Sequence of chain 1.Q:
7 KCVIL

This protein binds this small molecule.
Small molecule (SMILES): CC(C)=CCC/C(C)=C/CC/C(C)=C/CCN(C)CCO[P](=O)(O)OP(=O)(O)O

Sequence of chain 1.J:
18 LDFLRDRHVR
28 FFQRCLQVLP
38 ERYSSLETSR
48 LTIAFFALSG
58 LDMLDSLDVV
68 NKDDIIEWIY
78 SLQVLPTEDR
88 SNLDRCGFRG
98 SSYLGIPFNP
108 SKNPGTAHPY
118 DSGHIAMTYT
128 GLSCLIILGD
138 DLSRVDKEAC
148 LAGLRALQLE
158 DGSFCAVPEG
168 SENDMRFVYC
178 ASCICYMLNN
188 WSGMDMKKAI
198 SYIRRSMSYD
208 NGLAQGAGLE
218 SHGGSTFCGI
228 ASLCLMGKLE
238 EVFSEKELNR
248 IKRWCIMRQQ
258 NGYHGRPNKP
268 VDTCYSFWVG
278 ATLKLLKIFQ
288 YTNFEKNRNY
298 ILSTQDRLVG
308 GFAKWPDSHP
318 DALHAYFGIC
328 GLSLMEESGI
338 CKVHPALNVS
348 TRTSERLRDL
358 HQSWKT

Sequence of chain 1.I:
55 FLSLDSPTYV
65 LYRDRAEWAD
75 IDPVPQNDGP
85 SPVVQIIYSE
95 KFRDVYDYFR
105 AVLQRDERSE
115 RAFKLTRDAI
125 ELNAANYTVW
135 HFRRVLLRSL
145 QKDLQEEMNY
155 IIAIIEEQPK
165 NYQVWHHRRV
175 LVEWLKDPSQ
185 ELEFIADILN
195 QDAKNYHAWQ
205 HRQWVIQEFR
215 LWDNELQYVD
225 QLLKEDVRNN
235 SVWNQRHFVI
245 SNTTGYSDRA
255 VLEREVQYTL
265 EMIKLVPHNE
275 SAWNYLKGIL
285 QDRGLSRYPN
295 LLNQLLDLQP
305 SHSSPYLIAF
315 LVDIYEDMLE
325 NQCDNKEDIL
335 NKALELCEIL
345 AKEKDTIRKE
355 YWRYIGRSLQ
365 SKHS

Binding-site contacts:
Ligand atom C10 contacts residue TRP275 of chain 1.J at 3.5 Å (hydrophobic).
Ligand atom C15 contacts residue TYR176 of chain 1.J at 3.9 Å (hydrophobic).
Ligand atom C10 contacts residue TYR272 of chain 1.J at 3.9 Å (hydrophobic).
Ligand atom PB contacts residue ARG263 of chain 1.J at 3.7 Å.
Ligand atom C9 contacts residue TRP275 of chain 1.J at 3.8 Å (hydrophobic).
Ligand atom O3B contacts residue TYR272 of chain 1.J at 3.2 Å (h-bond).
Ligand atom C11 contacts residue ARG173 of chain 1.J at 3.6 Å.
Ligand atom C8 contacts residue GLY221 of chain 1.J at 3.9 Å.
Ligand atom C12 contacts residue TRP275 of chain 1.J at 3.7 Å (hydrophobic).
Ligand atom O1A contacts residue TYR200 of chain 1.I at 3.8 Å.
Ligand atom C14 contacts residue ILE10 of chain 1.Q at 3.6 Å (hydrophobic).
Ligand atom C14 contacts residue ARG173 of chain 1.J at 3.7 Å.
Ligand atom O1B contacts residue LYS266 of chain 1.J at 2.7 Å (salt-bridge).
Ligand atom O1A contacts residue ARG263 of chain 1.J at 2.9 Å (salt-bridge).
Ligand atom C12 contacts residue CYS225 of chain 1.J at 3.8 Å (hydrophobic).
Ligand atom C19 contacts residue TYR126 of chain 1.J at 3.7 Å (hydrophobic).
Ligand atom C1 contacts residue TYR200 of chain 1.I at 3.5 Å (hydrophobic).
Ligand atom C12 contacts residue ARG173 of chain 1.J at 3.8 Å.
Ligand atom C17 contacts residue TYR126 of chain 1.J at 3.9 Å (hydrophobic).
Ligand atom PA contacts residue ARG263 of chain 1.J at 3.9 Å.
Ligand atom C15 contacts residue ARG173 of chain 1.J at 3.9 Å.
Ligand atom O2B contacts residue TYR272 of chain 1.J at 3.6 Å.
Ligand atom C9 contacts residue GLY221 of chain 1.J at 3.9 Å.
Ligand atom O2B contacts residue ARG263 of chain 1.J at 3.4 Å (salt-bridge).
Ligand atom C19 contacts residue ASN345 of chain 1.J at 3.9 Å.
Ligand atom C18 contacts residue TYR126 of chain 1.J at 3.7 Å (hydrophobic).
Ligand atom C16 contacts residue TYR176 of chain 1.J at 4.0 Å (hydrophobic).
Ligand atom O1A contacts residue LYS198 of chain 1.I at 3.9 Å.
Ligand atom C20 contacts residue THR127 of chain 1.J at 3.6 Å.
Ligand atom C2 contacts residue TYR166 of chain 1.I at 3.9 Å (hydrophobic).
Ligand atom O2B contacts residue HIS219 of chain 1.J at 2.8 Å (h-bond).
Ligand atom C5 contacts residue VAL9 of chain 1.Q at 3.9 Å (hydrophobic).
Ligand atom N3 contacts residue VAL9 of chain 1.Q at 3.9 Å.
Ligand atom O2A contacts residue LYS164 of chain 1.I at 3.2 Å (salt-bridge).
Ligand atom C6 contacts residue HIS219 of chain 1.J at 3.6 Å.
Ligand atom O3A contacts residue ARG263 of chain 1.J at 3.8 Å.
Ligand atom C4 contacts residue VAL9 of chain 1.Q at 3.6 Å (hydrophobic).
Ligand atom C13 contacts residue ARG173 of chain 1.J at 3.8 Å.
Ligand atom C5 contacts residue TYR166 of chain 1.I at 3.7 Å (hydrophobic).
Ligand atom O1B contacts residue ARG263 of chain 1.J at 3.4 Å (salt-bridge).